Binding-site contacts:
Ligand atom N1 contacts residue ALA143 of chain 1.A at 3.2 Å.
Ligand atom C9 contacts residue SER255 of chain 1.A at 3.7 Å.
Ligand atom C4 contacts residue ILE122 of chain 1.A at 3.7 Å (hydrophobic).
Ligand atom C4 contacts residue VAL194 of chain 1.A at 3.4 Å (hydrophobic).
Ligand atom O6 contacts residue ARG242 of chain 1.A at 3.8 Å.
Ligand atom C26 contacts residue ARG124 of chain 1.A at 3.5 Å.
Ligand atom C20 contacts residue ILE122 of chain 1.A at 3.8 Å (hydrophobic).
Ligand atom C26 contacts residue GLY125 of chain 1.A at 3.8 Å.
Ligand atom C3 contacts residue VAL194 of chain 1.A at 3.6 Å (hydrophobic).
Ligand atom C8 contacts residue GLU192 of chain 1.A at 3.6 Å.
Ligand atom C3 contacts residue GLY197 of chain 1.A at 3.5 Å.
Ligand atom C12 contacts residue SER255 of chain 1.A at 3.5 Å.
Ligand atom C5 contacts residue ILE122 of chain 1.A at 3.5 Å (hydrophobic).
Ligand atom O5 contacts residue GLU192 of chain 1.A at 3.5 Å (salt-bridge).
Ligand atom C10 contacts residue LEU245 of chain 1.A at 3.6 Å (hydrophobic).
Ligand atom N1 contacts residue GLU192 of chain 1.A at 2.9 Å (salt-bridge).
Ligand atom C26 contacts residue VAL130 of chain 1.A at 3.8 Å (hydrophobic).
Ligand atom C11 contacts residue SER255 of chain 1.A at 3.7 Å.
Ligand atom O5 contacts residue LEU193 of chain 1.A at 3.5 Å.
Ligand atom C9 contacts residue ALA143 of chain 1.A at 3.6 Å (hydrophobic).
Ligand atom O5 contacts residue ALA143 of chain 1.A at 3.7 Å.
Ligand atom C13 contacts residue MET191 of chain 1.A at 3.8 Å (hydrophobic).
Ligand atom C14 contacts residue GLU162 of chain 1.A at 3.3 Å.
Ligand atom C7 contacts residue ALA143 of chain 1.A at 3.8 Å (hydrophobic).
Ligand atom N4 contacts residue ARG242 of chain 1.A at 2.9 Å (salt-bridge).
Ligand atom C8 contacts residue LEU245 of chain 1.A at 3.3 Å (hydrophobic).
Ligand atom C8 contacts residue ALA143 of chain 1.A at 3.4 Å (hydrophobic).
Ligand atom O4 contacts residue GLY123 of chain 1.A at 3.2 Å.
Ligand atom C2 contacts residue GLY197 of chain 1.A at 3.6 Å.
Ligand atom C28 contacts residue ARG242 of chain 1.A at 3.1 Å.
Ligand atom C7 contacts residue LEU245 of chain 1.A at 3.3 Å (hydrophobic).
Ligand atom O5 contacts residue LEU245 of chain 1.A at 3.7 Å.
Ligand atom C27 contacts residue ARG242 of chain 1.A at 3.8 Å.
Ligand atom C1 contacts residue ILE122 of chain 1.A at 3.5 Å (hydrophobic).
Ligand atom C15 contacts residue ASP256 of chain 1.A at 3.5 Å.
Ligand atom O5 contacts residue VAL194 of chain 1.A at 2.8 Å (h-bond).
Ligand atom C25 contacts residue ILE122 of chain 1.A at 3.5 Å (hydrophobic).
Ligand atom C13 contacts residue SER255 of chain 1.A at 3.3 Å.
Ligand atom C25 contacts residue GLY123 of chain 1.A at 3.7 Å.
Ligand atom N1 contacts residue LEU245 of chain 1.A at 3.6 Å.

Sequence of chain 1.A:
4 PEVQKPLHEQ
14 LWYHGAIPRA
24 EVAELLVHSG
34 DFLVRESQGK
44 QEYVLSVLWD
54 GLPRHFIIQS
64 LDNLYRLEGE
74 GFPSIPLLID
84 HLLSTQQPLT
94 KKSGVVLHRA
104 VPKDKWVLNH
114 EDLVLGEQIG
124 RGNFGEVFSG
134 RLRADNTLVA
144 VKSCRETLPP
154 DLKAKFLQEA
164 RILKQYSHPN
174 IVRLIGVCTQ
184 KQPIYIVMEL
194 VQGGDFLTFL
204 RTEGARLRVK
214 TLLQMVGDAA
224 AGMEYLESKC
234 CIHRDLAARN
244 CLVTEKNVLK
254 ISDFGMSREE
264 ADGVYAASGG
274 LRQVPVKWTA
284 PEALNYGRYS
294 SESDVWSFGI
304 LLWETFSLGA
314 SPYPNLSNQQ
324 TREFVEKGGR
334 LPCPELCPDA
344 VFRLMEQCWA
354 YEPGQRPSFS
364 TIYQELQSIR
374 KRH

A protein and the small-molecule ligand that binds it are described below.
Small molecule (SMILES): CN[C@@H]1C[C@H]2O[C@@](C)([C@@H]1OC)n1c3ccccc3c3c4c(c5c6ccccc6n2c5c31)C(=O)NC4